Sequence of chain 1.B:
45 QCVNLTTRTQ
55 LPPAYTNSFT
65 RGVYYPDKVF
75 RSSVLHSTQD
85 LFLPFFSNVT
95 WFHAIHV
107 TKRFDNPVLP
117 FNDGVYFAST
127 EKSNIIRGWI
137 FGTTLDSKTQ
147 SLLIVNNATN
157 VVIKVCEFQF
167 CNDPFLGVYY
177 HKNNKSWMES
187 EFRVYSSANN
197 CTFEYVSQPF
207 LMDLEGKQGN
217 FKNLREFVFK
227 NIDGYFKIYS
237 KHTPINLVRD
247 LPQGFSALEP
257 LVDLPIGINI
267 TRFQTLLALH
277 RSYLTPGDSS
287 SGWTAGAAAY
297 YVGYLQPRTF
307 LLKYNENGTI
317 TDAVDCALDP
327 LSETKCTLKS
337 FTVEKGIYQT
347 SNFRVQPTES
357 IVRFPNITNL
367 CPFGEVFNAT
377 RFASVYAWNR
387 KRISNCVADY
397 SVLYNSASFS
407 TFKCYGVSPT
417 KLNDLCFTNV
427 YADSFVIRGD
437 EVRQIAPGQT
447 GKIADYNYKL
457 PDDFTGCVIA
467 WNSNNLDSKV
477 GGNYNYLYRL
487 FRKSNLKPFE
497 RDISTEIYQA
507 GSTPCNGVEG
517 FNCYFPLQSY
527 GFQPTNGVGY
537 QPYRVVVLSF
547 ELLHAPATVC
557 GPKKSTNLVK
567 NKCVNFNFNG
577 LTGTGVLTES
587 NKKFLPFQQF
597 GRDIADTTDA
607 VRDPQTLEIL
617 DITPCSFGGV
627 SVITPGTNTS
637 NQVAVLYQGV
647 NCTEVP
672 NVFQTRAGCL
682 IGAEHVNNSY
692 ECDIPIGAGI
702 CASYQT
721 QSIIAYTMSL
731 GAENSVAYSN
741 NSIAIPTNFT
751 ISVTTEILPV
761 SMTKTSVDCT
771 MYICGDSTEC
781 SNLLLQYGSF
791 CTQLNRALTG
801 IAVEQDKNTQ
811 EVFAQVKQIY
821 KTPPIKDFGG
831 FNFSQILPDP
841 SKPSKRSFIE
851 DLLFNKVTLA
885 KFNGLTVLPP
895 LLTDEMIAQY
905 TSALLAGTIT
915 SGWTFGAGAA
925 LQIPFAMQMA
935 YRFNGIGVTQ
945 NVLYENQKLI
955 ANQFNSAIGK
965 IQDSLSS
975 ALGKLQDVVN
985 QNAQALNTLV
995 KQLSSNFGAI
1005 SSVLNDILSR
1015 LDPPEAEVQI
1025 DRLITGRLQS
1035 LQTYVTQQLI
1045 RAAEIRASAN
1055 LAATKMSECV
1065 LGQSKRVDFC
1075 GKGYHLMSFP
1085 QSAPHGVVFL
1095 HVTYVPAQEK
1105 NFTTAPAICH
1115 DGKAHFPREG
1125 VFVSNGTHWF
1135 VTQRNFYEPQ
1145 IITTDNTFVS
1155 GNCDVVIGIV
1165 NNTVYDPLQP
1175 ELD

Binding-site contacts:
Ligand atom C8 contacts residue ASN313 of chain 1.B at 4.2 Å.
Ligand atom O7 contacts residue ASN311 of chain 1.B at 3.0 Å (h-bond).
Ligand atom C8 contacts residue ASN311 of chain 1.B at 3.7 Å.
Ligand atom C7 contacts residue ASN313 of chain 1.B at 3.2 Å.
Ligand atom C2 contacts residue ASN313 of chain 1.B at 2.5 Å.
Ligand atom C4 contacts residue ASN313 of chain 1.B at 4.2 Å.
Ligand atom C1 contacts residue ASN313 of chain 1.B at 1.5 Å.
Ligand atom N2 contacts residue ASN313 of chain 1.B at 2.9 Å (h-bond).
Ligand atom C5 contacts residue ASN313 of chain 1.B at 3.7 Å.
Ligand atom C7 contacts residue ASN311 of chain 1.B at 3.8 Å.
Ligand atom O5 contacts residue ASN313 of chain 1.B at 2.4 Å (h-bond).
Ligand atom C8 contacts residue GLU312 of chain 1.B at 3.9 Å.
Ligand atom C3 contacts residue ASN313 of chain 1.B at 3.8 Å.
Ligand atom O7 contacts residue ASN313 of chain 1.B at 3.2 Å (h-bond).

This small molecule binds to this protein.
Small molecule (SMILES): CC(=O)N[C@@H]1[C@@H](O)[C@H](O)[C@@H](CO)O[C@H]1O